The protein below binds the small molecule below.
Small molecule (SMILES): CN1[C@@H](CC(=O)c2ccccc2)CCC[C@H]1C[C@H](O)c1ccccc1

Sequence of chain 1.A:
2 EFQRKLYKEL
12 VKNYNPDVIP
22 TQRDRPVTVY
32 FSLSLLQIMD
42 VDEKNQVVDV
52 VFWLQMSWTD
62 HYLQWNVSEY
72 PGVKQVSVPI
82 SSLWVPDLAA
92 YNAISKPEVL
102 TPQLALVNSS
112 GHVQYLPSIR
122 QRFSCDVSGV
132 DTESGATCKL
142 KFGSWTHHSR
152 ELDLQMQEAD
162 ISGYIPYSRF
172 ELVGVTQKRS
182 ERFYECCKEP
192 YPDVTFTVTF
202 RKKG

Binding-site contacts:
Ligand atom C7 contacts residue LEU117 of chain 1.A at 3.5 Å (hydrophobic).
Ligand atom C8 contacts residue CYS187 of chain 1.E at 3.7 Å (hydrophobic).
Ligand atom C22 contacts residue TRP146 of chain 1.E at 4.0 Å (hydrophobic).
Ligand atom C12 contacts residue TRP146 of chain 1.E at 3.5 Å (hydrophobic).
Ligand atom O2 contacts residue TYR185 of chain 1.E at 3.9 Å.
Ligand atom C17 contacts residue TRP146 of chain 1.E at 4.0 Å (hydrophobic).
Ligand atom C20 contacts residue TYR92 of chain 1.E at 3.8 Å (hydrophobic).
Ligand atom C14 contacts residue TRP146 of chain 1.E at 3.6 Å (hydrophobic).
Ligand atom C5 contacts residue GLN115 of chain 1.A at 3.0 Å.
Ligand atom C4 contacts residue CYS187 of chain 1.E at 3.3 Å (hydrophobic).
Ligand atom C16 contacts residue TYR185 of chain 1.E at 3.9 Å (hydrophobic).
Ligand atom C5 contacts residue LEU117 of chain 1.A at 3.7 Å (hydrophobic).
Ligand atom C13 contacts residue SER145 of chain 1.E at 3.8 Å.
Ligand atom C20 contacts residue 42R1 of chain 1.GA at 3.2 Å.
Ligand atom C2 contacts residue LEU117 of chain 1.A at 3.6 Å (hydrophobic).
Ligand atom C6 contacts residue CYS187 of chain 1.E at 3.8 Å (hydrophobic).
Ligand atom C19 contacts residue TRP54 of chain 1.A at 3.2 Å (hydrophobic).
Ligand atom C1 contacts residue CYS188 of chain 1.E at 4.0 Å (hydrophobic).
Ligand atom C1 contacts residue CYS187 of chain 1.E at 3.6 Å (hydrophobic).
Ligand atom C22 contacts residue TRP54 of chain 1.A at 4.0 Å (hydrophobic).
Ligand atom C13 contacts residue TYR92 of chain 1.E at 3.1 Å (hydrophobic).
Ligand atom C4 contacts residue LEU117 of chain 1.A at 3.4 Å (hydrophobic).
Ligand atom O1 contacts residue TRP146 of chain 1.E at 3.7 Å.
Ligand atom C15 contacts residue TYR92 of chain 1.E at 3.5 Å (hydrophobic).
Ligand atom C21 contacts residue LEU37 of chain 1.A at 3.6 Å (hydrophobic).
Ligand atom C3 contacts residue CYS188 of chain 1.E at 4.0 Å (hydrophobic).
Ligand atom C15 contacts residue TRP146 of chain 1.E at 3.8 Å (hydrophobic).
Ligand atom C1 contacts residue LEU117 of chain 1.A at 3.4 Å (hydrophobic).
Ligand atom C8 contacts residue CYS188 of chain 1.E at 3.8 Å (hydrophobic).
Ligand atom O2 contacts residue TRP54 of chain 1.A at 3.2 Å.
Ligand atom C6 contacts residue LEU117 of chain 1.A at 3.7 Å (hydrophobic).
Ligand atom C7 contacts residue CYS187 of chain 1.E at 3.3 Å (hydrophobic).
Ligand atom C21 contacts residue 42R1 of chain 1.GA at 3.5 Å.
Ligand atom C15 contacts residue SER145 of chain 1.E at 3.5 Å.
Ligand atom C2 contacts residue GLN115 of chain 1.A at 3.9 Å.
Ligand atom C6 contacts residue GLN115 of chain 1.A at 3.9 Å.
Ligand atom C10 contacts residue TRP54 of chain 1.A at 3.3 Å (hydrophobic).
Ligand atom C15 contacts residue TYR192 of chain 1.E at 3.4 Å (hydrophobic).
Ligand atom C14 contacts residue TYR92 of chain 1.E at 4.0 Å (hydrophobic).
Ligand atom C12 contacts residue TYR192 of chain 1.E at 3.5 Å (hydrophobic).

Sequence of chain 1.E:
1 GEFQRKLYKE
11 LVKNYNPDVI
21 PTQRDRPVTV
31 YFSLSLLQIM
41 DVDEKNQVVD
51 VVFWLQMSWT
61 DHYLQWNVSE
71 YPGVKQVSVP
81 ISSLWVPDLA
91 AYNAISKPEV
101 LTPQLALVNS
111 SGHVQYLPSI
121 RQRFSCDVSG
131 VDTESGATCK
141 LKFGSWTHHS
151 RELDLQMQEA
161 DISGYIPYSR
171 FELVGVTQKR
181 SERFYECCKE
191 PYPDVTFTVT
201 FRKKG